This protein binds this small molecule.
Small molecule (SMILES): Cc1cn([C@H]2C[C@H](O[P](=O)(O)OC[C@H]3O[C@@H](n4cnc5c(=O)nc(N)[nH]c54)C[C@@H]3O[P](=O)(O)OC[C@H]3O[C@@H](n4cnc5c(=O)nc(N)[nH]c54)C[C@@H]3O[P](=O)(O)OC[C@H]3O[C@@H](n4cc(C)c(=O)[nH]c4=O)C[C@@H]3O[P](=O)(O)OC[C@H]3O[C@@H](n4cc(C)c(=O)[nH]c4=O)C[C@@H]3O[P](=O)(O)OC[C@H]3O[C@@H](n4cc(C)c(=O)[nH]c4=O)C[C@@H]3O[P](=O)(O)OC[C@H]3O[C@@H](n4cnc5c(=O)nc(N)[nH]c54)C[C@@H]3O[P](=O)(O)OC[C@H]3O[C@@H](n4ccc(N)nc4=O)C[C@@H]3O[P](=O)(O)OC[C@H]3O[C@@H](n4cc(C)c(=O)[nH]c4=O)C[C@@H]3O)[C@@H](CO)O2)c(=O)[nH]c1=O

Binding-site contacts:
Ligand atom C6 contacts residue DA1 of chain 1.B at 3.4 Å.
Ligand atom OP1 contacts residue THR122 of chain 1.A at 3.4 Å.
Ligand atom O2 contacts residue DZM6 of chain 1.B at 3.3 Å.
Ligand atom O2 contacts residue DA2 of chain 1.B at 3.0 Å.
Ligand atom OP2 contacts residue ARG47 of chain 1.A at 2.9 Å (salt-bridge).
Ligand atom N4 contacts residue DG3 of chain 1.B at 3.0 Å (h-bond).
Ligand atom N2 contacts residue DC9 of chain 1.B at 2.7 Å (h-bond).
Ligand atom N1 contacts residue DA5 of chain 1.B at 3.2 Å (h-bond).
Ligand atom OP1 contacts residue THR43 of chain 1.A at 2.7 Å (h-bond).
Ligand atom N1 contacts residue DC9 of chain 1.B at 2.8 Å (h-bond).
Ligand atom N2 contacts residue DC4 of chain 1.B at 2.7 Å (h-bond).
Ligand atom OP1 contacts residue GLN42 of chain 1.A at 3.1 Å (h-bond).
Ligand atom O6 contacts residue DA7 of chain 1.B at 3.1 Å (h-bond).
Ligand atom N3 contacts residue DA1 of chain 1.B at 3.3 Å (h-bond).
Ligand atom N4 contacts residue DA2 of chain 1.B at 3.2 Å (h-bond).
Ligand atom N3 contacts residue DG3 of chain 1.B at 2.9 Å (h-bond).
Ligand atom N3 contacts residue DA2 of chain 1.B at 2.3 Å (h-bond).
Ligand atom O4 contacts residue DZM6 of chain 1.B at 3.0 Å (h-bond).
Ligand atom N3 contacts residue DA5 of chain 1.B at 2.8 Å (h-bond).
Ligand atom O6 contacts residue DC9 of chain 1.B at 2.9 Å (h-bond).
Ligand atom C2 contacts residue DA2 of chain 1.B at 3.1 Å.
Ligand atom O4 contacts residue DA5 of chain 1.B at 2.8 Å (h-bond).
Ligand atom O2 contacts residue DG3 of chain 1.B at 2.7 Å (h-bond).
Ligand atom C2 contacts residue DA1 of chain 1.B at 3.2 Å.
Ligand atom C4 contacts residue DA2 of chain 1.B at 3.2 Å.
Ligand atom O6 contacts residue DC4 of chain 1.B at 3.0 Å (h-bond).
Ligand atom OP1 contacts residue LYS160 of chain 1.A at 3.4 Å (salt-bridge).
Ligand atom O4 contacts residue DC9 of chain 1.B at 3.3 Å (h-bond).
Ligand atom O6 contacts residue DG3 of chain 1.B at 3.2 Å (h-bond).
Ligand atom N1 contacts residue DC8 of chain 1.B at 2.9 Å (h-bond).
Ligand atom N3 contacts residue DA7 of chain 1.B at 2.8 Å (h-bond).
Ligand atom N3 contacts residue DZM6 of chain 1.B at 2.9 Å (h-bond).
Ligand atom N1 contacts residue DC4 of chain 1.B at 2.9 Å (h-bond).
Ligand atom O4 contacts residue DA2 of chain 1.B at 2.4 Å (h-bond).
Ligand atom OP1 contacts residue ARG47 of chain 1.A at 2.9 Å (salt-bridge).
Ligand atom O5' contacts residue THR43 of chain 1.A at 3.4 Å (h-bond).
Ligand atom N2 contacts residue DC8 of chain 1.B at 2.7 Å (h-bond).
Ligand atom O6 contacts residue DC8 of chain 1.B at 2.9 Å (h-bond).
Ligand atom O4 contacts residue DA7 of chain 1.B at 2.9 Å (h-bond).
Ligand atom N1 contacts residue DA1 of chain 1.B at 3.2 Å (h-bond).

Sequence of chain 1.A:
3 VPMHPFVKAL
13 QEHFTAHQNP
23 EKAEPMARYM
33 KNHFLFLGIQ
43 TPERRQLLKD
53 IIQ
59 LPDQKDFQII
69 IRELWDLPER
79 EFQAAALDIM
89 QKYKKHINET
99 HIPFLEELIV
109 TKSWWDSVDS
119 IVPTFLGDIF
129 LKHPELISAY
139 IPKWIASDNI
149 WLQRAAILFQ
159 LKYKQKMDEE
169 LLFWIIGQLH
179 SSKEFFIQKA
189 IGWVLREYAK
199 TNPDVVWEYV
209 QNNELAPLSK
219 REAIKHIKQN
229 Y